Sequence of chain 1.B:
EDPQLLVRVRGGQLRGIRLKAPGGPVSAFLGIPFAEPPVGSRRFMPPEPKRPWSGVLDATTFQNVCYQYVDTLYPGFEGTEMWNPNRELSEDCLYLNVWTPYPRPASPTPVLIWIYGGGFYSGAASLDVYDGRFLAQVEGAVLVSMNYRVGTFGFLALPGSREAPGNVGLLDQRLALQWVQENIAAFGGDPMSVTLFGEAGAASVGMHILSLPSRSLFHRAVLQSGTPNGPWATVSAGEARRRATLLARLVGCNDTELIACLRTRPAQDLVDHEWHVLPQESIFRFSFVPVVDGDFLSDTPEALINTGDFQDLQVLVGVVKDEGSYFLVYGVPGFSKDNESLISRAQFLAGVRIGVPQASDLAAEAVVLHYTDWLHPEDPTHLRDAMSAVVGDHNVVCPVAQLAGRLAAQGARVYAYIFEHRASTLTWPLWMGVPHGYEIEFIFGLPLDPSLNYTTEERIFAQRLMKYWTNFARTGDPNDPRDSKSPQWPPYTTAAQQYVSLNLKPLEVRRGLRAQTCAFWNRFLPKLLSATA

Binding-site contacts:
Ligand atom C3 contacts residue TYR124 of chain 1.B at 3.3 Å (hydrophobic).
Ligand atom O28 contacts residue GLU285 of chain 1.B at 2.9 Å (salt-bridge).
Ligand atom C26 contacts residue TRP286 of chain 1.B at 3.3 Å (hydrophobic).
Ligand atom N2 contacts residue TYR124 of chain 1.B at 3.5 Å (h-bond).
Ligand atom C5 contacts residue TYR341 of chain 1.B at 3.5 Å (hydrophobic).
Ligand atom C5A contacts residue SUN203 of chain 1.B at 3.5 Å.
Ligand atom C11 contacts residue TYR124 of chain 1.B at 3.0 Å (hydrophobic).
Ligand atom C6 contacts residue SUN203 of chain 1.B at 3.3 Å.
Ligand atom O10 contacts residue TYR337 of chain 1.B at 3.0 Å.
Ligand atom C2 contacts residue PHE338 of chain 1.B at 3.6 Å (hydrophobic).
Ligand atom C23 contacts residue TYR72 of chain 1.B at 3.4 Å (hydrophobic).
Ligand atom C1 contacts residue TYR341 of chain 1.B at 3.3 Å (hydrophobic).
Ligand atom N9 contacts residue PHE338 of chain 1.B at 3.3 Å.
Ligand atom N27 contacts residue TYR72 of chain 1.B at 3.5 Å.
Ligand atom C24 contacts residue TYR72 of chain 1.B at 3.2 Å (hydrophobic).
Ligand atom C4 contacts residue TRP86 of chain 1.B at 3.3 Å (hydrophobic).
Ligand atom C8 contacts residue TYR124 of chain 1.B at 3.2 Å (hydrophobic).
Ligand atom C22 contacts residue TYR72 of chain 1.B at 3.3 Å (hydrophobic).
Ligand atom C24 contacts residue TRP286 of chain 1.B at 3.5 Å (hydrophobic).
Ligand atom C7 contacts residue TYR337 of chain 1.B at 3.5 Å (hydrophobic).
Ligand atom C25 contacts residue TYR72 of chain 1.B at 3.6 Å (hydrophobic).
Ligand atom N27 contacts residue TRP286 of chain 1.B at 3.6 Å.
Ligand atom O10 contacts residue HIS447 of chain 1.B at 2.8 Å (h-bond).
Ligand atom N9 contacts residue TYR337 of chain 1.B at 3.3 Å.
Ligand atom C1 contacts residue TYR124 of chain 1.B at 3.2 Å (hydrophobic).
Ligand atom C25 contacts residue TRP286 of chain 1.B at 3.5 Å (hydrophobic).
Ligand atom C5 contacts residue TYR124 of chain 1.B at 3.5 Å (hydrophobic).
Ligand atom C6 contacts residue TYR337 of chain 1.B at 3.4 Å (hydrophobic).
Ligand atom C8A contacts residue TYR337 of chain 1.B at 3.0 Å (hydrophobic).
Ligand atom N2 contacts residue SUN203 of chain 1.B at 3.6 Å.
Ligand atom C21 contacts residue TYR72 of chain 1.B at 3.6 Å (hydrophobic).
Ligand atom O10 contacts residue PHE338 of chain 1.B at 2.7 Å.
Ligand atom C26 contacts residue TYR72 of chain 1.B at 3.6 Å (hydrophobic).
Ligand atom C2 contacts residue TYR124 of chain 1.B at 2.8 Å (hydrophobic).
Ligand atom C5 contacts residue PHE338 of chain 1.B at 3.6 Å (hydrophobic).
Ligand atom C5A contacts residue TRP86 of chain 1.B at 3.3 Å (hydrophobic).
Ligand atom C17 contacts residue TRP286 of chain 1.B at 3.6 Å (hydrophobic).
Ligand atom N20 contacts residue TRP286 of chain 1.B at 3.6 Å.
Ligand atom C7 contacts residue SUN203 of chain 1.B at 3.4 Å.
Ligand atom N9 contacts residue HIS447 of chain 1.B at 3.2 Å (h-bond).

A small-molecule ligand and the protein it binds are described below.
Small molecule (SMILES): O/N=C/c1cccc[n+]1CCCCCCC[n+]1ccccc1/C=N/O